Sequence of chain 3.A:
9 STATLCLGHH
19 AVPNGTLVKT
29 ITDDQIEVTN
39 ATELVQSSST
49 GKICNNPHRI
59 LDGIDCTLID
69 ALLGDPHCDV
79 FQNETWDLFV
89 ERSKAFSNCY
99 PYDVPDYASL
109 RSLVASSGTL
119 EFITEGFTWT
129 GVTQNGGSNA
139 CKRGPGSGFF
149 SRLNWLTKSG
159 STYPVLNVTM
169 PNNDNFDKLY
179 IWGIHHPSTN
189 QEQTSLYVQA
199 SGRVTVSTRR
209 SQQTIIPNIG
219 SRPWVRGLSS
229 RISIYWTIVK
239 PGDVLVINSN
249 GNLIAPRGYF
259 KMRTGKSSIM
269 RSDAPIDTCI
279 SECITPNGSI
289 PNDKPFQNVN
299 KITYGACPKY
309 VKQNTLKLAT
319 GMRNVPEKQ

Binding-site contacts:
Ligand atom C4 contacts residue ASN285 of chain 3.A at 4.2 Å.
Ligand atom O7 contacts residue ASN285 of chain 3.A at 2.7 Å (h-bond).
Ligand atom C7 contacts residue VAL297 of chain 3.A at 4.3 Å (hydrophobic).
Ligand atom C1 contacts residue ASN285 of chain 3.A at 1.4 Å.
Ligand atom N2 contacts residue ASN285 of chain 3.A at 3.0 Å (h-bond).
Ligand atom O6 contacts residue ASN298 of chain 3.A at 3.4 Å (h-bond).
Ligand atom O6 contacts residue ASN285 of chain 3.A at 3.5 Å (h-bond).
Ligand atom C3 contacts residue ASN285 of chain 3.A at 3.8 Å.
Ligand atom C3 contacts residue VAL297 of chain 3.A at 4.2 Å (hydrophobic).
Ligand atom C5 contacts residue ASN285 of chain 3.A at 3.7 Å.
Ligand atom C8 contacts residue GLU69 of chain 3.B at 3.7 Å.
Ligand atom O5 contacts residue ASN298 of chain 3.A at 4.1 Å.
Ligand atom O7 contacts residue VAL297 of chain 3.A at 4.5 Å.
Ligand atom C1 contacts residue VAL297 of chain 3.A at 3.5 Å (hydrophobic).
Ligand atom C6 contacts residue ASN285 of chain 3.A at 4.3 Å.
Ligand atom C8 contacts residue SER45 of chain 3.A at 3.2 Å.
Ligand atom C5 contacts residue ASN298 of chain 3.A at 4.3 Å.
Ligand atom C8 contacts residue LYS299 of chain 3.A at 4.1 Å.
Ligand atom N2 contacts residue VAL297 of chain 3.A at 3.9 Å.
Ligand atom C8 contacts residue VAL297 of chain 3.A at 4.5 Å (hydrophobic).
Ligand atom C7 contacts residue ASN285 of chain 3.A at 3.1 Å.
Ligand atom O5 contacts residue ASN285 of chain 3.A at 2.3 Å (h-bond).
Ligand atom C6 contacts residue ASN298 of chain 3.A at 4.4 Å.
Ligand atom C2 contacts residue ASN285 of chain 3.A at 2.5 Å.
Ligand atom C2 contacts residue VAL297 of chain 3.A at 4.0 Å (hydrophobic).

A small-molecule ligand and the protein it binds are described below.
Small molecule (SMILES): CC(=O)N[C@H]1[C@H](O[C@H]2[C@H](O)[C@@H](NC(C)=O)CO[C@@H]2CO)O[C@H](CO)[C@@H](O)[C@@H]1O

Sequence of chain 3.B:
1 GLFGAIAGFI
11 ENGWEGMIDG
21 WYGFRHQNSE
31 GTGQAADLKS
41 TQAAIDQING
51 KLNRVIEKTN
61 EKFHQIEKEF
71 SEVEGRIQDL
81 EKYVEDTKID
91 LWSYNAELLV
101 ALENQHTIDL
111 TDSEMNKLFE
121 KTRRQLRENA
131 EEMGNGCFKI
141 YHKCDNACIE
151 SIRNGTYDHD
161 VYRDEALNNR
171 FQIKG